The protein below binds the small molecule below.
Small molecule (SMILES): CC(=O)N[C@H]1[C@H](O[C@H]2[C@H](O)[C@@H](NC(C)=O)CO[C@@H]2CO)O[C@H](CO)[C@@H](O)[C@@H]1O

Binding-site contacts:
Ligand atom C8 contacts residue ASN294 of chain 1.E at 3.5 Å.
Ligand atom O5 contacts residue THR296 of chain 1.E at 3.9 Å.
Ligand atom N2 contacts residue THR296 of chain 1.E at 4.3 Å.
Ligand atom C2 contacts residue ASN294 of chain 1.E at 2.6 Å.
Ligand atom O7 contacts residue MET360 of chain 1.E at 4.4 Å.
Ligand atom C1 contacts residue THR296 of chain 1.E at 3.3 Å.
Ligand atom C7 contacts residue GLU358 of chain 1.E at 4.3 Å.
Ligand atom C8 contacts residue ASN359 of chain 1.E at 3.3 Å.
Ligand atom C1 contacts residue GLN297 of chain 1.E at 4.0 Å.
Ligand atom C5 contacts residue THR296 of chain 1.E at 4.1 Å.
Ligand atom N2 contacts residue ASN294 of chain 1.E at 2.7 Å (h-bond).
Ligand atom C8 contacts residue GLU358 of chain 1.E at 3.4 Å.
Ligand atom C3 contacts residue ASN294 of chain 1.E at 3.9 Å.
Ligand atom O5 contacts residue ASN294 of chain 1.E at 2.4 Å (h-bond).
Ligand atom O7 contacts residue ASN294 of chain 1.E at 3.8 Å.
Ligand atom C4 contacts residue ASN294 of chain 1.E at 4.3 Å.
Ligand atom C2 contacts residue THR296 of chain 1.E at 4.2 Å.
Ligand atom O6 contacts residue GLN297 of chain 1.E at 4.3 Å.
Ligand atom O7 contacts residue ASN359 of chain 1.E at 4.4 Å.
Ligand atom C3 contacts residue THR296 of chain 1.E at 4.4 Å.
Ligand atom C8 contacts residue MET360 of chain 1.E at 3.8 Å (hydrophobic).
Ligand atom C7 contacts residue MET360 of chain 1.E at 4.5 Å (hydrophobic).
Ligand atom O5 contacts residue GLN297 of chain 1.E at 3.5 Å (h-bond).
Ligand atom C5 contacts residue ASN294 of chain 1.E at 3.7 Å.
Ligand atom C1 contacts residue ASN294 of chain 1.E at 1.4 Å.
Ligand atom C7 contacts residue ASN359 of chain 1.E at 4.3 Å.
Ligand atom C7 contacts residue ASN294 of chain 1.E at 3.2 Å.

Sequence of chain 1.E:
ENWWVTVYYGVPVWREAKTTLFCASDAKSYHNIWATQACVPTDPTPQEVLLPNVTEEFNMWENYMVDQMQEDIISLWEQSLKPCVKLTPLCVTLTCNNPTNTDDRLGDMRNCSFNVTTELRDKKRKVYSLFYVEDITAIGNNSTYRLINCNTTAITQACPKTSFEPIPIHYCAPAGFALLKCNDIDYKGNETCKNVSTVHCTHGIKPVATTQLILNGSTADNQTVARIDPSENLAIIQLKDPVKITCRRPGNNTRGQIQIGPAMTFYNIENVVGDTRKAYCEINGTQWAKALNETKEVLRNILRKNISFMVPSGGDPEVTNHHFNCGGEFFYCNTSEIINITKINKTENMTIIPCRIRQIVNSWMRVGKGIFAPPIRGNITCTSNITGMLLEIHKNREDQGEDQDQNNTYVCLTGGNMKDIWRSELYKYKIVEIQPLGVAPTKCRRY